Sequence of chain 1.A:
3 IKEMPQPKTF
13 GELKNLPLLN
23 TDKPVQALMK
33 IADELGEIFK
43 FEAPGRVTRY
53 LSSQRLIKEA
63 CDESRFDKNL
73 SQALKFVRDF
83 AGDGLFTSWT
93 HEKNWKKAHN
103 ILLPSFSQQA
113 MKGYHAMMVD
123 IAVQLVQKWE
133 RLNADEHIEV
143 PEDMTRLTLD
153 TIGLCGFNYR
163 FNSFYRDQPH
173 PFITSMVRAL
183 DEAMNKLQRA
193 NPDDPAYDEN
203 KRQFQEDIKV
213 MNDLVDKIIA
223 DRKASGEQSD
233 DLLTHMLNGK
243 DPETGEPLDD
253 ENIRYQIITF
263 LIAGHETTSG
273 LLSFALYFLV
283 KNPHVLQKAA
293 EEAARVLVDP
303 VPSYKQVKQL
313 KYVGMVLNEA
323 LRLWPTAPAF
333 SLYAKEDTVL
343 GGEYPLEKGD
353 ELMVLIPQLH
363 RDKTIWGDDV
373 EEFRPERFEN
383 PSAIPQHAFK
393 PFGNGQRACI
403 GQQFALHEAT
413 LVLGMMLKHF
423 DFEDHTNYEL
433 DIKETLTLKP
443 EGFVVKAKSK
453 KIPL

This protein binds this small molecule.
Small molecule (SMILES): O=C(O)[C@H](Cc1ccccc1)NC(=O)[C@@H]1CCCN1C(=O)OCc1ccccc1

Binding-site contacts:
Ligand atom C13 contacts residue TYR52 of chain 1.A at 3.8 Å (hydrophobic).
Ligand atom C22 contacts residue TYR52 of chain 1.A at 3.4 Å (hydrophobic).
Ligand atom O1 contacts residue ALA75 of chain 1.A at 3.2 Å.
Ligand atom C21 contacts residue ARG48 of chain 1.A at 3.4 Å.
Ligand atom C2 contacts residue LEU438 of chain 1.A at 3.7 Å (hydrophobic).
Ligand atom O2 contacts residue MET355 of chain 1.A at 3.6 Å.
Ligand atom O5 contacts residue GLN74 of chain 1.A at 2.9 Å (h-bond).
Ligand atom C7 contacts residue ALA75 of chain 1.A at 3.5 Å (hydrophobic).
Ligand atom O5 contacts residue SER73 of chain 1.A at 3.5 Å.
Ligand atom O3 contacts residue TYR52 of chain 1.A at 2.7 Å (h-bond).
Ligand atom O4 contacts residue LEU189 of chain 1.A at 3.7 Å.
Ligand atom C3 contacts residue PHE88 of chain 1.A at 3.5 Å (hydrophobic).
Ligand atom C13 contacts residue MET355 of chain 1.A at 3.7 Å (hydrophobic).
Ligand atom C22 contacts residue ARG48 of chain 1.A at 3.8 Å.
Ligand atom C4 contacts residue PHE88 of chain 1.A at 3.7 Å (hydrophobic).
Ligand atom O4 contacts residue ALA75 of chain 1.A at 2.9 Å (h-bond).
Ligand atom C15 contacts residue GLN74 of chain 1.A at 3.5 Å.
Ligand atom O4 contacts residue GLN74 of chain 1.A at 3.3 Å (h-bond).
Ligand atom C2 contacts residue ALA329 of chain 1.A at 3.5 Å (hydrophobic).
Ligand atom C19 contacts residue ARG48 of chain 1.A at 3.5 Å.
Ligand atom C15 contacts residue ARG48 of chain 1.A at 3.9 Å.
Ligand atom C1 contacts residue ALA329 of chain 1.A at 3.8 Å (hydrophobic).
Ligand atom C16 contacts residue TYR52 of chain 1.A at 3.7 Å (hydrophobic).
Ligand atom C7 contacts residue SER73 of chain 1.A at 3.7 Å.
Ligand atom C6 contacts residue ALA331 of chain 1.A at 2.9 Å (hydrophobic).
Ligand atom C17 contacts residue LEU21 of chain 1.A at 3.5 Å (hydrophobic).
Ligand atom C11 contacts residue VAL27 of chain 1.A at 3.8 Å (hydrophobic).
Ligand atom C14 contacts residue TYR52 of chain 1.A at 3.8 Å (hydrophobic).
Ligand atom C21 contacts residue PHE43 of chain 1.A at 3.7 Å (hydrophobic).
Ligand atom O3 contacts residue MET355 of chain 1.A at 3.4 Å.
Ligand atom C4 contacts residue LEU438 of chain 1.A at 3.2 Å (hydrophobic).
Ligand atom O5 contacts residue ARG48 of chain 1.A at 2.7 Å (salt-bridge).
Ligand atom C1 contacts residue ALA331 of chain 1.A at 2.9 Å (hydrophobic).
Ligand atom C2 contacts residue 98B1 of chain 1.E at 3.9 Å.
Ligand atom O2 contacts residue ALA331 of chain 1.A at 3.6 Å.
Ligand atom C3 contacts residue LEU438 of chain 1.A at 3.3 Å (hydrophobic).
Ligand atom C15 contacts residue SER73 of chain 1.A at 3.6 Å.
Ligand atom C20 contacts residue ARG48 of chain 1.A at 3.3 Å.
Ligand atom C18 contacts residue LEU21 of chain 1.A at 3.5 Å (hydrophobic).
Ligand atom O4 contacts residue SER73 of chain 1.A at 3.6 Å.